This small molecule binds to this protein.
Small molecule (SMILES): CC(=O)N[C@@H]1[C@@H](O)[C@H](O)[C@@H](CO)O[C@H]1O

Binding-site contacts:
Ligand atom C7 contacts residue GLN322 of chain 56.E at 3.9 Å.
Ligand atom C8 contacts residue GLN322 of chain 56.E at 3.2 Å.
Ligand atom O5 contacts residue ASN313 of chain 56.E at 2.3 Å (h-bond).
Ligand atom N2 contacts residue GLN322 of chain 56.E at 4.5 Å.
Ligand atom C2 contacts residue ASN313 of chain 56.E at 2.4 Å.
Ligand atom N2 contacts residue ASN313 of chain 56.E at 3.0 Å (h-bond).
Ligand atom C5 contacts residue ASN313 of chain 56.E at 3.6 Å.
Ligand atom O7 contacts residue GLN322 of chain 56.E at 4.4 Å.
Ligand atom C6 contacts residue THR315 of chain 56.E at 3.8 Å.
Ligand atom C4 contacts residue ASN313 of chain 56.E at 4.2 Å.
Ligand atom C1 contacts residue ASN313 of chain 56.E at 1.4 Å.
Ligand atom O5 contacts residue THR315 of chain 56.E at 3.9 Å.
Ligand atom C7 contacts residue ASN313 of chain 56.E at 3.5 Å.
Ligand atom C3 contacts residue ASN313 of chain 56.E at 3.8 Å.
Ligand atom O7 contacts residue ASN313 of chain 56.E at 3.6 Å.
Ligand atom C5 contacts residue THR315 of chain 56.E at 4.0 Å.

Sequence of chain 56.E:
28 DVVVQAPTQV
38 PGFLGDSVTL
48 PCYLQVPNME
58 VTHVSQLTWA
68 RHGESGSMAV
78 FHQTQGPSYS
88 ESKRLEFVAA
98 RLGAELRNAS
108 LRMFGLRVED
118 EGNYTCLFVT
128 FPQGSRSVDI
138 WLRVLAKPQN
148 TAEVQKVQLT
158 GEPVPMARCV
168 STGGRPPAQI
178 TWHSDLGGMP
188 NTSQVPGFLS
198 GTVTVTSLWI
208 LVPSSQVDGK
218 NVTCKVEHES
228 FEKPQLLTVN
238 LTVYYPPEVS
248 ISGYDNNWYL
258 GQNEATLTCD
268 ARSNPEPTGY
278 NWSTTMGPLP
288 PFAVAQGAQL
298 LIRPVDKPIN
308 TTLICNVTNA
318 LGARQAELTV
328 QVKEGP